This small molecule binds to this protein.
Small molecule (SMILES): CC(=O)N[C@@H]1[C@@H](O)[C@H](O)[C@@H](CO)O[C@H]1O

Binding-site contacts:
Ligand atom C5 contacts residue ASN25 of chain 1.E at 3.7 Å.
Ligand atom C8 contacts residue GLU24 of chain 1.E at 3.7 Å.
Ligand atom O5 contacts residue ASN25 of chain 1.E at 2.3 Å (h-bond).
Ligand atom C1 contacts residue GLU24 of chain 1.E at 3.3 Å.
Ligand atom C2 contacts residue GLU24 of chain 1.E at 3.3 Å.
Ligand atom C7 contacts residue ASN25 of chain 1.E at 3.4 Å.
Ligand atom C4 contacts residue ASN25 of chain 1.E at 4.2 Å.
Ligand atom O7 contacts residue ASN25 of chain 1.E at 3.5 Å (h-bond).
Ligand atom N2 contacts residue ASN25 of chain 1.E at 2.9 Å (h-bond).
Ligand atom C3 contacts residue GLU24 of chain 1.E at 3.4 Å.
Ligand atom C8 contacts residue GLU22 of chain 1.E at 3.9 Å.
Ligand atom C3 contacts residue ASN25 of chain 1.E at 3.8 Å.
Ligand atom C2 contacts residue ASN25 of chain 1.E at 2.5 Å.
Ligand atom O5 contacts residue GLU24 of chain 1.E at 4.5 Å.
Ligand atom O3 contacts residue GLU24 of chain 1.E at 4.1 Å.
Ligand atom C8 contacts residue HIS21 of chain 1.E at 3.5 Å.
Ligand atom C7 contacts residue GLU24 of chain 1.E at 3.9 Å.
Ligand atom N2 contacts residue GLU24 of chain 1.E at 2.8 Å (salt-bridge).
Ligand atom C1 contacts residue ASN25 of chain 1.E at 1.4 Å.

Sequence of chain 1.E:
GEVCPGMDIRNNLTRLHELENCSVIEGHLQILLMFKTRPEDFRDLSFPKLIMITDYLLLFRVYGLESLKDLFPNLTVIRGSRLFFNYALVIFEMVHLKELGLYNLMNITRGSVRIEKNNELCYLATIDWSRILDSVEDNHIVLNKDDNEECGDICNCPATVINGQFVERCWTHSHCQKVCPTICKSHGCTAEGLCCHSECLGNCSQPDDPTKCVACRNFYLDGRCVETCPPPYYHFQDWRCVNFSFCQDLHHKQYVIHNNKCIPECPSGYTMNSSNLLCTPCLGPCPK